This protein binds this small molecule.
Small molecule (SMILES): O=C(O)C1=C[C@@H](O)[C@@H](O)[C@H](O)C1

Sequence of chain 1.B:
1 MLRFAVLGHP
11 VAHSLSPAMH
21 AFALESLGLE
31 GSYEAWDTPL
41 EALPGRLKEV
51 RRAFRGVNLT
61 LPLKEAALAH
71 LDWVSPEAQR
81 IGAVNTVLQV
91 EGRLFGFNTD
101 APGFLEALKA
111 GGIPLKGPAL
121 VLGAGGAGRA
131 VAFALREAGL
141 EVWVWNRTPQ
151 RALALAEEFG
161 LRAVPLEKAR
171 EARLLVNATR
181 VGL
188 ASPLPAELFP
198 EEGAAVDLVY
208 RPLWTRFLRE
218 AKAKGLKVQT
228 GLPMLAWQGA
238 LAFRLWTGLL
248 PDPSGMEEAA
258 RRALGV

Binding-site contacts:
Ligand atom O11 contacts residue LYS64 of chain 1.B at 2.8 Å (salt-bridge).
Ligand atom O2 contacts residue SER14 of chain 1.B at 2.5 Å (h-bond).
Ligand atom C6 contacts residue LEU59 of chain 1.B at 3.8 Å (hydrophobic).
Ligand atom C9 contacts residue THR60 of chain 1.B at 4.1 Å.
Ligand atom O12 contacts residue LYS64 of chain 1.B at 3.0 Å (salt-bridge).
Ligand atom O7 contacts residue LEU59 of chain 1.B at 4.0 Å.
Ligand atom C4 contacts residue SER16 of chain 1.B at 4.2 Å.
Ligand atom C5 contacts residue GLN235 of chain 1.B at 3.8 Å.
Ligand atom C1 contacts residue LEU232 of chain 1.B at 4.1 Å (hydrophobic).
Ligand atom O3 contacts residue SER14 of chain 1.B at 3.7 Å.
Ligand atom C9 contacts residue TYR207 of chain 1.B at 4.0 Å (hydrophobic).
Ligand atom C8 contacts residue ASP100 of chain 1.B at 3.6 Å.
Ligand atom O11 contacts residue LEU59 of chain 1.B at 4.3 Å.
Ligand atom C4 contacts residue THR60 of chain 1.B at 4.2 Å.
Ligand atom O11 contacts residue THR60 of chain 1.B at 3.2 Å (h-bond).
Ligand atom C6 contacts residue ASN58 of chain 1.B at 4.3 Å.
Ligand atom C5 contacts residue LEU232 of chain 1.B at 4.1 Å (hydrophobic).
Ligand atom C9 contacts residue LYS64 of chain 1.B at 3.8 Å.
Ligand atom C1 contacts residue SER16 of chain 1.B at 3.7 Å.
Ligand atom C4 contacts residue LEU232 of chain 1.B at 3.7 Å (hydrophobic).
Ligand atom O12 contacts residue GLN235 of chain 1.B at 3.9 Å.
Ligand atom C9 contacts residue ASP100 of chain 1.B at 4.3 Å.
Ligand atom C10 contacts residue THR60 of chain 1.B at 3.8 Å.
Ligand atom C10 contacts residue TYR207 of chain 1.B at 4.1 Å (hydrophobic).
Ligand atom O12 contacts residue LEU59 of chain 1.B at 4.2 Å.
Ligand atom C1 contacts residue SER14 of chain 1.B at 3.5 Å.
Ligand atom C8 contacts residue ASN85 of chain 1.B at 3.9 Å.
Ligand atom O2 contacts residue VAL6 of chain 1.B at 3.8 Å.
Ligand atom C8 contacts residue GLN235 of chain 1.B at 3.7 Å.
Ligand atom O7 contacts residue ASN58 of chain 1.B at 3.3 Å (h-bond).
Ligand atom C5 contacts residue SER16 of chain 1.B at 3.7 Å.
Ligand atom C6 contacts residue GLN235 of chain 1.B at 3.8 Å.
Ligand atom C10 contacts residue LEU232 of chain 1.B at 3.8 Å (hydrophobic).
Ligand atom O2 contacts residue SER16 of chain 1.B at 2.8 Å (h-bond).
Ligand atom O7 contacts residue ASN85 of chain 1.B at 3.4 Å (h-bond).
Ligand atom O12 contacts residue ASN85 of chain 1.B at 3.0 Å (h-bond).
Ligand atom C6 contacts residue ASN85 of chain 1.B at 4.2 Å.
Ligand atom O7 contacts residue GLN235 of chain 1.B at 2.9 Å (h-bond).
Ligand atom C8 contacts residue LYS64 of chain 1.B at 4.0 Å.
Ligand atom O12 contacts residue ASP100 of chain 1.B at 2.7 Å (salt-bridge).